Sequence of chain 1.B:
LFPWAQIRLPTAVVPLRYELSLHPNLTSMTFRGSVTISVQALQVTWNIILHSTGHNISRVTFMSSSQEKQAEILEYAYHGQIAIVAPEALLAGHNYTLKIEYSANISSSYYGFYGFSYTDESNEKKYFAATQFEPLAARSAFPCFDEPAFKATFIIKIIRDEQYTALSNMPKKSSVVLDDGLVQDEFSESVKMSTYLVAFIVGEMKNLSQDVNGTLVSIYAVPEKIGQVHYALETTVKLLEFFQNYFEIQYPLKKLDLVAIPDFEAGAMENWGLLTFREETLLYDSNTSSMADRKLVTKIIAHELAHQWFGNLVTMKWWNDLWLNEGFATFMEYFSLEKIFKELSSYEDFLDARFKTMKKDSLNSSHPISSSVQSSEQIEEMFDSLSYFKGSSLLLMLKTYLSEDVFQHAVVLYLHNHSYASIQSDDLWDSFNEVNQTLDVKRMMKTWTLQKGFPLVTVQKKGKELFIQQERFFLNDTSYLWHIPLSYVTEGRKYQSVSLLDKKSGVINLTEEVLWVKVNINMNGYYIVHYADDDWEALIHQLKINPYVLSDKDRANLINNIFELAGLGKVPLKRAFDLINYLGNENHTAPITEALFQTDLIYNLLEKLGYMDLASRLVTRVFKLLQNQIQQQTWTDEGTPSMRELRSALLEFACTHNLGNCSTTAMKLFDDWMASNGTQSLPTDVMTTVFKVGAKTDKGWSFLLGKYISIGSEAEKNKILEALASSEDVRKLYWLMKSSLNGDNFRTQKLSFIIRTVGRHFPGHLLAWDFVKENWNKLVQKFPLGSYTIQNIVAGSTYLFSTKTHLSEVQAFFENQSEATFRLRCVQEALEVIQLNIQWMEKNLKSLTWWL

Binding-site contacts:
Ligand atom CD1 contacts residue HIS341 of chain 1.B at 3.4 Å.
Ligand atom CG contacts residue TYR426 of chain 1.B at 3.3 Å (hydrophobic).
Ligand atom C3 contacts residue GLU364 of chain 1.B at 3.6 Å.
Ligand atom P11 contacts residue GLU308 of chain 1.B at 3.9 Å.
Ligand atom CE contacts residue PHE421 of chain 1.B at 3.3 Å (hydrophobic).
Ligand atom P11 contacts residue GLU364 of chain 1.B at 3.7 Å.
Ligand atom C8 contacts residue GLN170 of chain 1.B at 3.5 Å.
Ligand atom C21 contacts residue PHE421 of chain 1.B at 3.3 Å (hydrophobic).
Ligand atom C3 contacts residue GLU172 of chain 1.B at 3.8 Å.
Ligand atom CD1 contacts residue ILE338 of chain 1.B at 3.6 Å (hydrophobic).
Ligand atom C19 contacts residue GLU172 of chain 1.B at 3.9 Å.
Ligand atom C6 contacts residue MET307 of chain 1.B at 3.8 Å (hydrophobic).
Ligand atom O13 contacts residue ZN1 of chain 1.S at 2.7 Å.
Ligand atom C1 contacts residue ALA306 of chain 1.B at 3.9 Å (hydrophobic).
Ligand atom N10 contacts residue GLU364 of chain 1.B at 2.9 Å (salt-bridge).
Ligand atom C18 contacts residue GLU172 of chain 1.B at 3.8 Å.
Ligand atom O13 contacts residue GLU364 of chain 1.B at 3.2 Å (salt-bridge).
Ligand atom P11 contacts residue ZN1 of chain 1.S at 3.1 Å.
Ligand atom O contacts residue TYR426 of chain 1.B at 3.3 Å.
Ligand atom O12 contacts residue GLU364 of chain 1.B at 3.6 Å.
Ligand atom N10 contacts residue PHE421 of chain 1.B at 3.9 Å.
Ligand atom C6 contacts residue GLU172 of chain 1.B at 3.3 Å.
Ligand atom O12 contacts residue GLU308 of chain 1.B at 3.0 Å (salt-bridge).
Ligand atom CB contacts residue ALA306 of chain 1.B at 3.9 Å (hydrophobic).
Ligand atom C17 contacts residue GLU172 of chain 1.B at 4.0 Å.
Ligand atom O12 contacts residue ZN1 of chain 1.S at 2.5 Å.
Ligand atom N10 contacts residue TYR426 of chain 1.B at 3.3 Å (h-bond).
Ligand atom O12 contacts residue GLU342 of chain 1.B at 3.7 Å.
Ligand atom C3 contacts residue GLU308 of chain 1.B at 3.5 Å.
Ligand atom C1 contacts residue ALA306 of chain 1.B at 3.3 Å (hydrophobic).
Ligand atom O12 contacts residue HIS345 of chain 1.B at 3.8 Å.
Ligand atom O13 contacts residue HIS341 of chain 1.B at 3.8 Å.
Ligand atom N10 contacts residue GLU172 of chain 1.B at 3.6 Å (salt-bridge).
Ligand atom C17 contacts residue GLN170 of chain 1.B at 3.0 Å.
Ligand atom CD1 contacts residue GLU342 of chain 1.B at 3.9 Å.
Ligand atom C20 contacts residue PHE421 of chain 1.B at 3.3 Å (hydrophobic).
Ligand atom CG contacts residue ILE338 of chain 1.B at 3.5 Å (hydrophobic).
Ligand atom C6 contacts residue GLN170 of chain 1.B at 3.3 Å.
Ligand atom O12 contacts residue HIS341 of chain 1.B at 3.9 Å.
Ligand atom O13 contacts residue TYR426 of chain 1.B at 3.1 Å (h-bond).

This small molecule binds to this protein.
Small molecule (SMILES): CC(C)C[C@H](C[P](=O)(O)[C@@H](N)CCc1ccccc1)C(=O)N[C@@H](CCCCN)C(=O)N[C@@H](Cc1cnc[nH]1)C(=O)N[C@@H](C)C=O